A small-molecule ligand and the protein it binds are described below.
Small molecule (SMILES): O=c1[nH]cnc2c1ncn2[C@@H]1O[C@H](COP(=O)(O)O)[C@@H](O)[C@H]1O

Sequence of chain 1.A:
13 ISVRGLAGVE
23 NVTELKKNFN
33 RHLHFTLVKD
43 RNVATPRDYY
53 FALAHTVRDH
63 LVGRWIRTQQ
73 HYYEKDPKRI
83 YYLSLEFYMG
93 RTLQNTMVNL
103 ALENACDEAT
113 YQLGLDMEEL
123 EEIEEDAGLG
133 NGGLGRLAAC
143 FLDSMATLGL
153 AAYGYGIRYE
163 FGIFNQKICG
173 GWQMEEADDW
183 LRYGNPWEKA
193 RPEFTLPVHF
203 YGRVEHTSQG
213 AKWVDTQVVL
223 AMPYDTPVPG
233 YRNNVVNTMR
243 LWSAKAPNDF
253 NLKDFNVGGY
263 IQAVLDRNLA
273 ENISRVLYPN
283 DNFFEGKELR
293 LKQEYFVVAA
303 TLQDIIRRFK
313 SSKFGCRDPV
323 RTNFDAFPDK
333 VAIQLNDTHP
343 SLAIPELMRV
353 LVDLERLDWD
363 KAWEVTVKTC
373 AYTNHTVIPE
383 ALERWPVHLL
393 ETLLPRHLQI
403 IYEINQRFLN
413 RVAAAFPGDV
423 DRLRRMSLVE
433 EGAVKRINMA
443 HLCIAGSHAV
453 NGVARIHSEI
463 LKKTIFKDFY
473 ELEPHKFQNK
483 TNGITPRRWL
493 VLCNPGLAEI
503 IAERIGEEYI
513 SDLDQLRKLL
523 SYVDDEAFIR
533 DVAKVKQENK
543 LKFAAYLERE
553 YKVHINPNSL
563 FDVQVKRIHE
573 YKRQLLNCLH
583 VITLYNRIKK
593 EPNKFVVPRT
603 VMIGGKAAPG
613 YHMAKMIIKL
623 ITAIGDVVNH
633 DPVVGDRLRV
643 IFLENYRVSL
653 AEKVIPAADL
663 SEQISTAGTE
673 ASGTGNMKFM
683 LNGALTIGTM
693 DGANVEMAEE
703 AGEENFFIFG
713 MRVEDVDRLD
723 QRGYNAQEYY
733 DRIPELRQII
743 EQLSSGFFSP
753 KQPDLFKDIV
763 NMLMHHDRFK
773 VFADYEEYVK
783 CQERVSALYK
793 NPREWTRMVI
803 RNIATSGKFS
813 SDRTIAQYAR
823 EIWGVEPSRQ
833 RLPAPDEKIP

Sequence of chain 2.A:
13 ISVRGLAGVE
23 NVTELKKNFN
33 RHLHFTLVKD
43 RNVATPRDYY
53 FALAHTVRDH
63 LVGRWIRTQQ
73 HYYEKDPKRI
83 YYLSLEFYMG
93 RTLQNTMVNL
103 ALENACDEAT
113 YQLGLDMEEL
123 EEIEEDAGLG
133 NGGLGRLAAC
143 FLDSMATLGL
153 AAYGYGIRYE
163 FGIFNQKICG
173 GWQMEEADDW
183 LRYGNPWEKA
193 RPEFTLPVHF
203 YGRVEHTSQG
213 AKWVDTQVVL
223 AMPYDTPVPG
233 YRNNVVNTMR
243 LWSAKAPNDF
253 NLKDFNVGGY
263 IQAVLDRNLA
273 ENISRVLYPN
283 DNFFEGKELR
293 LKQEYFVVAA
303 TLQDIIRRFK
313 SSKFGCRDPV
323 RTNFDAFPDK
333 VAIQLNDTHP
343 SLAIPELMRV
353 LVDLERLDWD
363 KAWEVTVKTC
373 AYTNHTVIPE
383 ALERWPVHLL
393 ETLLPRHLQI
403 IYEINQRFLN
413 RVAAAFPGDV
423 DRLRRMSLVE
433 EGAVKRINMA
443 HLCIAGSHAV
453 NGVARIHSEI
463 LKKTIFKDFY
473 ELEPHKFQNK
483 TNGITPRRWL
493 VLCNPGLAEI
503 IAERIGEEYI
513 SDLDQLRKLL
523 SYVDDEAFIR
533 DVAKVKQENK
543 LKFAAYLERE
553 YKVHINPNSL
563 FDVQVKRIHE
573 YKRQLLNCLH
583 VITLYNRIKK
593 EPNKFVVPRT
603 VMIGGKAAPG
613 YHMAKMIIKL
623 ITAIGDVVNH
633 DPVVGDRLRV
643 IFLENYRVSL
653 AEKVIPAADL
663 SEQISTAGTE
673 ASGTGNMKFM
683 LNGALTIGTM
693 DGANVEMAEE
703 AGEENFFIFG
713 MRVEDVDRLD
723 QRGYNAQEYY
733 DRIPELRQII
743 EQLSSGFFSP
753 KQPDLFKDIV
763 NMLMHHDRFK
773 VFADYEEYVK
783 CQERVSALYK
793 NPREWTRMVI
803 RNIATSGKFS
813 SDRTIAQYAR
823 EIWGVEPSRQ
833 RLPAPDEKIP

Binding-site contacts:
Ligand atom O2P contacts residue ARG310 of chain 2.A at 3.7 Å.
Ligand atom C4' contacts residue GLN72 of chain 2.A at 4.1 Å.
Ligand atom N9 contacts residue VAL45 of chain 1.A at 4.3 Å.
Ligand atom N3 contacts residue TYR75 of chain 2.A at 3.6 Å.
Ligand atom C4 contacts residue TYR75 of chain 2.A at 3.5 Å (hydrophobic).
Ligand atom O3P contacts residue ARG309 of chain 2.A at 3.0 Å (salt-bridge).
Ligand atom C2' contacts residue ASP42 of chain 1.A at 4.3 Å.
Ligand atom P contacts residue ARG309 of chain 2.A at 4.3 Å.
Ligand atom C6 contacts residue TYR75 of chain 2.A at 3.5 Å (hydrophobic).
Ligand atom C1' contacts residue GLN72 of chain 2.A at 3.8 Å.
Ligand atom O4' contacts residue TYR75 of chain 2.A at 3.2 Å.
Ligand atom C4 contacts residue VAL45 of chain 1.A at 4.2 Å (hydrophobic).
Ligand atom N1 contacts residue TYR75 of chain 2.A at 3.8 Å.
Ligand atom O2P contacts residue ARG309 of chain 2.A at 4.1 Å.
Ligand atom O1P contacts residue ARG310 of chain 2.A at 2.7 Å (salt-bridge).
Ligand atom C4' contacts residue TYR75 of chain 2.A at 4.4 Å (hydrophobic).
Ligand atom O3P contacts residue ARG310 of chain 2.A at 3.8 Å.
Ligand atom C5 contacts residue VAL45 of chain 1.A at 4.4 Å (hydrophobic).
Ligand atom C5 contacts residue TYR75 of chain 2.A at 3.5 Å (hydrophobic).
Ligand atom N7 contacts residue TYR75 of chain 2.A at 3.7 Å.
Ligand atom C2 contacts residue TYR75 of chain 2.A at 3.8 Å (hydrophobic).
Ligand atom O2' contacts residue GLN72 of chain 2.A at 3.3 Å (h-bond).
Ligand atom N9 contacts residue TYR75 of chain 2.A at 3.7 Å.
Ligand atom O3' contacts residue VAL45 of chain 1.A at 4.4 Å.
Ligand atom C8 contacts residue TYR75 of chain 2.A at 3.7 Å (hydrophobic).
Ligand atom C2' contacts residue GLN72 of chain 2.A at 4.2 Å.
Ligand atom C4' contacts residue GLN71 of chain 2.A at 3.6 Å.
Ligand atom O6 contacts residue TYR75 of chain 2.A at 3.6 Å.
Ligand atom P contacts residue ARG310 of chain 2.A at 3.7 Å.
Ligand atom O3' contacts residue ASP42 of chain 1.A at 4.4 Å.
Ligand atom N3 contacts residue GLN72 of chain 2.A at 3.8 Å.
Ligand atom O1P contacts residue TYR155 of chain 2.A at 4.2 Å.
Ligand atom C2' contacts residue VAL45 of chain 1.A at 4.0 Å (hydrophobic).
Ligand atom C5' contacts residue GLN71 of chain 2.A at 3.8 Å.
Ligand atom C1' contacts residue TYR75 of chain 2.A at 3.8 Å (hydrophobic).
Ligand atom C3' contacts residue VAL45 of chain 1.A at 4.4 Å (hydrophobic).
Ligand atom O4' contacts residue GLN71 of chain 2.A at 3.7 Å.
Ligand atom O4' contacts residue GLN72 of chain 2.A at 4.1 Å.
Ligand atom O2' contacts residue ASP42 of chain 1.A at 3.7 Å.